Sequence of chain 1.A:
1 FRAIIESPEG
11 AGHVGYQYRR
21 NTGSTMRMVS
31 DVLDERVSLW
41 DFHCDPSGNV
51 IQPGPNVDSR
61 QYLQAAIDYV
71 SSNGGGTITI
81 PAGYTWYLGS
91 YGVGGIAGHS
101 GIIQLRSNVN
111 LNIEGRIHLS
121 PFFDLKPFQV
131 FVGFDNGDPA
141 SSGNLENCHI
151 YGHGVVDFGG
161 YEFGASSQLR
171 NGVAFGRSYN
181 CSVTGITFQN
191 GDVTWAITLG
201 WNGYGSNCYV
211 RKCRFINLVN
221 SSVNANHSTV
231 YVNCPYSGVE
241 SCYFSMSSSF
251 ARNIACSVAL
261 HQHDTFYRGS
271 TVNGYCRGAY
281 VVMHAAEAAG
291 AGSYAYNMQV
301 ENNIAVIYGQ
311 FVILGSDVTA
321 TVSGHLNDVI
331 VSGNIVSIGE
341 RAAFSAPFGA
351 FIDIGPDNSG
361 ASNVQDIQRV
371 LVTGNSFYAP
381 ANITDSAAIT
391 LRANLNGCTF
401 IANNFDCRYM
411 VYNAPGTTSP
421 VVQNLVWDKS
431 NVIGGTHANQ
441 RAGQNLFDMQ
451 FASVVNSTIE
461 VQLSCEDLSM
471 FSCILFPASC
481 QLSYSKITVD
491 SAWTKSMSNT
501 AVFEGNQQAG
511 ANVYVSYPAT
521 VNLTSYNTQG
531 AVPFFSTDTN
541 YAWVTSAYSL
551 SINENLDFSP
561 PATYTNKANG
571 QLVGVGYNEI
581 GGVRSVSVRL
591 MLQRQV

Binding-site contacts:
Ligand atom O3 contacts residue ASN202 of chain 1.A at 2.7 Å (h-bond).
Ligand atom C2 contacts residue PRO356 of chain 1.A at 3.5 Å (hydrophobic).
Ligand atom O6 contacts residue LEU169 of chain 1.A at 3.5 Å.
Ligand atom O6 contacts residue TRP195 of chain 1.A at 3.3 Å.
Ligand atom O4 contacts residue HIS284 of chain 1.A at 2.6 Å (h-bond).
Ligand atom O4 contacts residue GLN129 of chain 1.A at 3.1 Å (h-bond).
Ligand atom C4 contacts residue PRO356 of chain 1.A at 3.2 Å (hydrophobic).
Ligand atom N2 contacts residue ASN226 of chain 1.A at 3.4 Å (h-bond).
Ligand atom O4 contacts residue ASN358 of chain 1.A at 3.0 Å (h-bond).
Ligand atom O4 contacts residue ASN233 of chain 1.A at 2.9 Å (h-bond).
Ligand atom C6 contacts residue ASP317 of chain 1.A at 3.4 Å.
Ligand atom O4 contacts residue HIS99 of chain 1.A at 2.7 Å (h-bond).
Ligand atom O3 contacts residue NA1 of chain 1.H at 2.4 Å (h-bond).
Ligand atom O6 contacts residue ASP357 of chain 1.A at 3.5 Å.
Ligand atom C2 contacts residue GLU287 of chain 1.A at 3.5 Å.
Ligand atom O2 contacts residue TYR231 of chain 1.A at 3.0 Å (h-bond).
Ligand atom O7 contacts residue TRP195 of chain 1.A at 3.0 Å (h-bond).
Ligand atom C4 contacts residue HIS99 of chain 1.A at 3.4 Å.
Ligand atom C1 contacts residue ASN358 of chain 1.A at 3.3 Å.
Ligand atom C3 contacts residue ASN202 of chain 1.A at 3.5 Å.
Ligand atom O5 contacts residue TRP195 of chain 1.A at 3.5 Å.
Ligand atom C4 contacts residue HIS284 of chain 1.A at 3.5 Å.
Ligand atom C3 contacts residue PRO356 of chain 1.A at 3.3 Å (hydrophobic).
Ligand atom O3 contacts residue PRO356 of chain 1.A at 2.8 Å (h-bond).
Ligand atom N2 contacts residue GLU287 of chain 1.A at 2.9 Å (salt-bridge).
Ligand atom O1 contacts residue ASN226 of chain 1.A at 3.0 Å (h-bond).
Ligand atom O6 contacts residue ASP317 of chain 1.A at 2.7 Å (salt-bridge).
Ligand atom C4 contacts residue GLY355 of chain 1.A at 3.4 Å.
Ligand atom O4 contacts residue GLY355 of chain 1.A at 2.9 Å (h-bond).
Ligand atom O3 contacts residue GLY355 of chain 1.A at 3.2 Å.
Ligand atom O5 contacts residue TYR280 of chain 1.A at 3.4 Å.
Ligand atom C3 contacts residue NA1 of chain 1.H at 3.3 Å.
Ligand atom O4 contacts residue GLY315 of chain 1.A at 3.3 Å.
Ligand atom O6 contacts residue TYR280 of chain 1.A at 3.3 Å.
Ligand atom C3 contacts residue ASN233 of chain 1.A at 3.4 Å.
Ligand atom C2 contacts residue NA1 of chain 1.H at 3.3 Å.
Ligand atom O6 contacts residue THR194 of chain 1.A at 3.4 Å.
Ligand atom O7 contacts residue TYR231 of chain 1.A at 3.2 Å.
Ligand atom O2 contacts residue NA1 of chain 1.H at 2.5 Å (h-bond).
Ligand atom C3 contacts residue GLU287 of chain 1.A at 3.5 Å.

The protein below binds the small molecule below.
Small molecule (SMILES): CC(=O)N[C@@H]1[C@@H](O[C@H]2O[C@H](CO)[C@H](O[C@H]3O[C@H](CO[C@@H]4O[C@@H](C)[C@H](O)[C@@H](O)[C@H]4O)[C@@H](O)[C@H](O)[C@H]3O)[C@H](O[C@@H]3O[C@H](CO)[C@@H](O)[C@H](O)[C@H]3NC(C)=O)[C@H]2O)[C@H](O)[C@@H](CO[C@H]2O[C@H](CO)[C@@H](O)[C@H](O)[C@H]2O)O[C@@H]1O